Binding-site contacts:
Ligand atom C6 contacts residue HIS234 of chain 1.D at 4.1 Å.
Ligand atom C3 contacts residue THR89 of chain 1.D at 4.0 Å.
Ligand atom C2 contacts residue MSE170 of chain 1.D at 3.7 Å.
Ligand atom C1 contacts residue MSE170 of chain 1.D at 3.5 Å.
Ligand atom C3 contacts residue ASN207 of chain 1.D at 4.0 Å.
Ligand atom C5 contacts residue GLU71 of chain 1.D at 3.8 Å.
Ligand atom O4 contacts residue THR89 of chain 1.D at 3.0 Å (h-bond).
Ligand atom C1 contacts residue ARG147 of chain 1.D at 3.8 Å.
Ligand atom O3 contacts residue MSE170 of chain 1.D at 3.8 Å.
Ligand atom C5 contacts residue TRP191 of chain 1.D at 4.1 Å (hydrophobic).
Ligand atom O4 contacts residue GLN39 of chain 1.D at 3.1 Å (h-bond).
Ligand atom O2 contacts residue ARG168 of chain 1.D at 2.7 Å (salt-bridge).
Ligand atom C1 contacts residue ASN207 of chain 1.D at 3.7 Å.
Ligand atom C2 contacts residue ASN207 of chain 1.D at 3.6 Å.
Ligand atom C5 contacts residue VAL32 of chain 1.D at 3.7 Å (hydrophobic).
Ligand atom O1 contacts residue MSE170 of chain 1.D at 3.7 Å.
Ligand atom C1 contacts residue ARG168 of chain 1.D at 3.5 Å.
Ligand atom C4 contacts residue VAL211 of chain 1.D at 3.8 Å (hydrophobic).
Ligand atom O2 contacts residue MSE170 of chain 1.D at 3.5 Å.
Ligand atom O1 contacts residue ARG168 of chain 1.D at 2.9 Å (salt-bridge).
Ligand atom O3 contacts residue ARG147 of chain 1.D at 2.8 Å (salt-bridge).
Ligand atom O2 contacts residue ASN207 of chain 1.D at 2.9 Å (h-bond).
Ligand atom O2 contacts residue ARG147 of chain 1.D at 2.9 Å (salt-bridge).
Ligand atom C5 contacts residue THR89 of chain 1.D at 3.9 Å.
Ligand atom C1 contacts residue TRP191 of chain 1.D at 4.1 Å (hydrophobic).
Ligand atom O3 contacts residue THR89 of chain 1.D at 3.7 Å.
Ligand atom C2 contacts residue ASN144 of chain 1.D at 4.1 Å.
Ligand atom C6 contacts residue TRP210 of chain 1.D at 3.8 Å (hydrophobic).
Ligand atom O4 contacts residue HIS234 of chain 1.D at 3.0 Å (h-bond).
Ligand atom C2 contacts residue ARG147 of chain 1.D at 4.0 Å.
Ligand atom O4 contacts residue ASN144 of chain 1.D at 3.6 Å (h-bond).
Ligand atom C4 contacts residue TRP191 of chain 1.D at 3.6 Å (hydrophobic).
Ligand atom O1 contacts residue TRP191 of chain 1.D at 3.7 Å.
Ligand atom C2 contacts residue THR89 of chain 1.D at 3.5 Å.
Ligand atom C6 contacts residue GLN39 of chain 1.D at 4.0 Å.
Ligand atom C6 contacts residue THR89 of chain 1.D at 4.0 Å.
Ligand atom O3 contacts residue ASN207 of chain 1.D at 2.7 Å (h-bond).
Ligand atom C4 contacts residue ASN207 of chain 1.D at 3.5 Å.
Ligand atom C6 contacts residue ASN144 of chain 1.D at 3.7 Å.
Ligand atom O3 contacts residue ASN144 of chain 1.D at 3.0 Å (h-bond).

Sequence of chain 1.D:
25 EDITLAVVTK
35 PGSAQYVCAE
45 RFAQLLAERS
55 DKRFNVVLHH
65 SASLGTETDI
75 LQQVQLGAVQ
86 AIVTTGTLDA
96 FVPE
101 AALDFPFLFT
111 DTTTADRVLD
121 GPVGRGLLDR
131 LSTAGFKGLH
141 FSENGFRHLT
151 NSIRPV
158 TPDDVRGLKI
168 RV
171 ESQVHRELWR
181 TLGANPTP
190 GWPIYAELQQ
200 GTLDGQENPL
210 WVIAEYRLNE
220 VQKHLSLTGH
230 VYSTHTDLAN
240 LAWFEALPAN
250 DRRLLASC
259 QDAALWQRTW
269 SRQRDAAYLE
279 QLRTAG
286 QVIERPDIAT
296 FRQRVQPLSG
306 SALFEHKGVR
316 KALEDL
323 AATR

The protein below binds the small molecule below.
Small molecule (SMILES): CC(C)(CO)[C@@H](O)C(=O)[O-]